Sequence of chain 1.I:
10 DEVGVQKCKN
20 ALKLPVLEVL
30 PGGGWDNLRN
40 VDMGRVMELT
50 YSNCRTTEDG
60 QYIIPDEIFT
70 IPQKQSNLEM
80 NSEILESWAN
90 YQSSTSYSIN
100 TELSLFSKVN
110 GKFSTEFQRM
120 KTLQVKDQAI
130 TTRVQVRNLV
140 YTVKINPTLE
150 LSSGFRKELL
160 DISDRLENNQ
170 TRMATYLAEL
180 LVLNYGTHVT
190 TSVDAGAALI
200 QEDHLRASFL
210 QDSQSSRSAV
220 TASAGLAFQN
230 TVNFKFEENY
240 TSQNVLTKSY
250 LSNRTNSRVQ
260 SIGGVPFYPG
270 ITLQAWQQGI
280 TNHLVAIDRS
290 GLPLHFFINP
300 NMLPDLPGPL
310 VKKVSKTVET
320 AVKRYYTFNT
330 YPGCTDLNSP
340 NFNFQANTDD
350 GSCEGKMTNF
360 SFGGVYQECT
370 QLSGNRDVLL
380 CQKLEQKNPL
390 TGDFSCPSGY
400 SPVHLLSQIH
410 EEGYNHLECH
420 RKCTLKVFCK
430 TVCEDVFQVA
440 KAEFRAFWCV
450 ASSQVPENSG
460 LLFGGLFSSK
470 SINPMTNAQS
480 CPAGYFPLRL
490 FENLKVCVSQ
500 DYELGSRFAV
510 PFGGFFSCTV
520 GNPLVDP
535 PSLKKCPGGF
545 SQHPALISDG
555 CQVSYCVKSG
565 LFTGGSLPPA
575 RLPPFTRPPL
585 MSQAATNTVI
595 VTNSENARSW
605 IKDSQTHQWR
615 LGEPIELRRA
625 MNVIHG

Sequence of chain 1.J:
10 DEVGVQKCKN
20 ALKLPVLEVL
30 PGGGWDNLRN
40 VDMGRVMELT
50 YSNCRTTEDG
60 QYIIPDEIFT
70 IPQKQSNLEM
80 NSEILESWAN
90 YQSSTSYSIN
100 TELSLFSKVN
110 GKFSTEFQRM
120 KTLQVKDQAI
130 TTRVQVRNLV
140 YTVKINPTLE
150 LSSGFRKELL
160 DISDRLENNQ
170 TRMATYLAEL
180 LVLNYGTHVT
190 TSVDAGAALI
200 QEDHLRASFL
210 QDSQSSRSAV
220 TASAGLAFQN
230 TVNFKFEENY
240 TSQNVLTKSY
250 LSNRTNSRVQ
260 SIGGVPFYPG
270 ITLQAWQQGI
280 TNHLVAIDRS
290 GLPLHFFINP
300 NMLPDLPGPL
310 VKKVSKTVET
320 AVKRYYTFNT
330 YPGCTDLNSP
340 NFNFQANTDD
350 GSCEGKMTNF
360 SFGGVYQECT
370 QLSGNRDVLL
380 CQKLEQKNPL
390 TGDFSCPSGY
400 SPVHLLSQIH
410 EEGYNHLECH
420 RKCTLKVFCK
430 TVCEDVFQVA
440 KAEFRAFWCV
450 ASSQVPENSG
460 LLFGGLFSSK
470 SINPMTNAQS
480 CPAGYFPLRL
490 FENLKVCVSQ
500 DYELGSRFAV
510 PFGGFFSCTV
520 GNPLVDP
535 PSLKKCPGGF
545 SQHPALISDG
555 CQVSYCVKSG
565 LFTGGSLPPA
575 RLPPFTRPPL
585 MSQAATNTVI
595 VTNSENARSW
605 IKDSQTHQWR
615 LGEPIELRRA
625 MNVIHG

This protein binds this small molecule.
Small molecule (SMILES): CC(=O)N[C@@H]1[C@@H](O)[C@H](O)[C@@H](CO)O[C@H]1O

Binding-site contacts:
Ligand atom O7 contacts residue LEU416 of chain 1.I at 3.9 Å.
Ligand atom C1 contacts residue ASN168 of chain 1.J at 1.4 Å.
Ligand atom N2 contacts residue LEU416 of chain 1.I at 4.2 Å.
Ligand atom C8 contacts residue LEU416 of chain 1.I at 4.0 Å (hydrophobic).
Ligand atom O5 contacts residue ASN168 of chain 1.J at 2.4 Å (h-bond).
Ligand atom O3 contacts residue LEU416 of chain 1.I at 3.9 Å.
Ligand atom C2 contacts residue ASN168 of chain 1.J at 2.5 Å.
Ligand atom C5 contacts residue ASN168 of chain 1.J at 3.7 Å.
Ligand atom C7 contacts residue ASN168 of chain 1.J at 3.2 Å.
Ligand atom C8 contacts residue ASP434 of chain 1.I at 4.0 Å.
Ligand atom C7 contacts residue LEU416 of chain 1.I at 3.9 Å (hydrophobic).
Ligand atom C3 contacts residue ASN168 of chain 1.J at 3.8 Å.
Ligand atom C4 contacts residue ASN168 of chain 1.J at 4.2 Å.
Ligand atom N2 contacts residue ASN168 of chain 1.J at 2.9 Å (h-bond).
Ligand atom O7 contacts residue ASN168 of chain 1.J at 3.1 Å (h-bond).
Ligand atom C8 contacts residue ASN168 of chain 1.J at 4.4 Å.